The small molecule below binds the protein below.
Small molecule (SMILES): Nc1nc2c(ncn2C[C@@H](COCCP(=O)(O)O)OCCP(=O)(O)O)c(=O)[nH]1

Sequence of chain 1.A:
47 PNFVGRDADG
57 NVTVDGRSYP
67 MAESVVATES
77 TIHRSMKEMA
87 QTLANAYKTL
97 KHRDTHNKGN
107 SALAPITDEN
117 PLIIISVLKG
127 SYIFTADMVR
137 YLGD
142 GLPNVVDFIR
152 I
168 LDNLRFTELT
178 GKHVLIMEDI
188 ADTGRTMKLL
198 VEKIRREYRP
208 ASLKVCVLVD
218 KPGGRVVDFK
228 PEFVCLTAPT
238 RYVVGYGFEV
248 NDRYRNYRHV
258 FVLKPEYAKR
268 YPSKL

Binding-site contacts:
Ligand atom OAF contacts residue ARG252 of chain 1.A at 3.0 Å (salt-bridge).
Ligand atom O6 contacts residue ARG238 of chain 1.A at 3.4 Å (salt-bridge).
Ligand atom OAE contacts residue GLY126 of chain 1.A at 2.9 Å (h-bond).
Ligand atom N7 contacts residue LYS218 of chain 1.A at 2.8 Å (salt-bridge).
Ligand atom N2 contacts residue TYR239 of chain 1.A at 3.0 Å (h-bond).
Ligand atom N2 contacts residue GLU246 of chain 1.A at 3.0 Å (salt-bridge).
Ligand atom N2 contacts residue PHE245 of chain 1.A at 3.7 Å.
Ligand atom O6 contacts residue VAL240 of chain 1.A at 3.2 Å (h-bond).
Ligand atom CAM contacts residue ASP189 of chain 1.A at 3.5 Å.
Ligand atom N2 contacts residue VAL240 of chain 1.A at 3.2 Å (h-bond).
Ligand atom C2 contacts residue TYR239 of chain 1.A at 3.4 Å (hydrophobic).
Ligand atom C5 contacts residue LYS218 of chain 1.A at 3.2 Å.
Ligand atom CAL contacts residue GLU246 of chain 1.A at 3.8 Å.
Ligand atom C6 contacts residue VAL240 of chain 1.A at 3.7 Å (hydrophobic).
Ligand atom OAE contacts residue LYS125 of chain 1.A at 3.2 Å (salt-bridge).
Ligand atom OAH contacts residue ALA188 of chain 1.A at 3.7 Å.
Ligand atom PBB contacts residue ASP189 of chain 1.A at 3.8 Å.
Ligand atom OAH contacts residue ASP189 of chain 1.A at 3.1 Å (salt-bridge).
Ligand atom OAD contacts residue GLY191 of chain 1.A at 3.1 Å (h-bond).
Ligand atom N7 contacts residue ASP189 of chain 1.A at 3.3 Å (salt-bridge).
Ligand atom OAH contacts residue GLY191 of chain 1.A at 3.3 Å (h-bond).
Ligand atom N1 contacts residue VAL240 of chain 1.A at 2.9 Å (h-bond).
Ligand atom C2 contacts residue VAL240 of chain 1.A at 3.5 Å (hydrophobic).
Ligand atom OAD contacts residue THR190 of chain 1.A at 2.3 Å (h-bond).
Ligand atom OAT contacts residue ILE187 of chain 1.A at 3.4 Å.
Ligand atom O6 contacts residue ILE187 of chain 1.A at 3.6 Å.
Ligand atom N1 contacts residue TYR239 of chain 1.A at 3.7 Å.
Ligand atom O6 contacts residue LYS218 of chain 1.A at 2.4 Å (salt-bridge).
Ligand atom O6 contacts residue TYR239 of chain 1.A at 3.7 Å.
Ligand atom OAF contacts residue LYS125 of chain 1.A at 3.5 Å.
Ligand atom OAF contacts residue GLY126 of chain 1.A at 3.7 Å.
Ligand atom OAG contacts residue THR190 of chain 1.A at 3.8 Å.
Ligand atom PBB contacts residue GLY191 of chain 1.A at 3.8 Å.
Ligand atom OAD contacts residue ASP189 of chain 1.A at 3.4 Å.
Ligand atom C6 contacts residue ILE187 of chain 1.A at 3.8 Å (hydrophobic).
Ligand atom OAG contacts residue THR193 of chain 1.A at 2.8 Å (h-bond).
Ligand atom C6 contacts residue LYS218 of chain 1.A at 3.2 Å.
Ligand atom C8 contacts residue ASP189 of chain 1.A at 3.5 Å.
Ligand atom PBB contacts residue THR190 of chain 1.A at 3.6 Å.
Ligand atom N3 contacts residue TYR239 of chain 1.A at 3.6 Å.